This small molecule binds to this protein.
Small molecule (SMILES): Nc1ncnc2c1ncn2[C@@H]1O[C@H](COP(N)(=O)O)[C@@H](O)[C@H]1O

Sequence of chain 1.D:
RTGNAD

Binding-site contacts:
Ligand atom O3' contacts residue ASP146 of chain 1.B at 2.7 Å (salt-bridge).
Ligand atom O3' contacts residue GLY124 of chain 1.B at 3.5 Å (h-bond).
Ligand atom N1 contacts residue ILE194 of chain 1.B at 3.1 Å (h-bond).
Ligand atom O2' contacts residue ASN147 of chain 1.B at 2.8 Å (h-bond).
Ligand atom O2' contacts residue ASP146 of chain 1.B at 2.7 Å (salt-bridge).
Ligand atom O5' contacts residue POP1 of chain 1.L at 3.6 Å (h-bond).
Ligand atom PA contacts residue ASP7 of chain 1.D at 2.7 Å.
Ligand atom C2 contacts residue ASN147 of chain 1.B at 3.5 Å.
Ligand atom O1A contacts residue GLN158 of chain 1.B at 3.5 Å (h-bond).
Ligand atom C1' contacts residue ASP146 of chain 1.B at 3.4 Å.
Ligand atom O1A contacts residue GLY125 of chain 1.B at 2.9 Å (h-bond).
Ligand atom N6 contacts residue ILE194 of chain 1.B at 2.9 Å (h-bond).
Ligand atom C5' contacts residue ASP7 of chain 1.D at 3.6 Å.
Ligand atom N1 contacts residue ASN147 of chain 1.B at 3.6 Å (h-bond).
Ligand atom PA contacts residue MG1 of chain 1.K at 3.5 Å.
Ligand atom O5' contacts residue ASP7 of chain 1.D at 3.0 Å (salt-bridge).
Ligand atom C3' contacts residue ASP146 of chain 1.B at 3.5 Å.
Ligand atom O4' contacts residue GLY122 of chain 1.B at 3.6 Å.
Ligand atom O4' contacts residue SER212 of chain 1.B at 3.6 Å (h-bond).
Ligand atom N6 contacts residue HIS215 of chain 1.B at 2.8 Å (h-bond).
Ligand atom O2A contacts residue MG1 of chain 1.K at 2.1 Å.
Ligand atom O4' contacts residue ALA213 of chain 1.B at 3.5 Å.
Ligand atom O1A contacts residue ARG157 of chain 1.B at 2.9 Å (salt-bridge).
Ligand atom O2A contacts residue POP1 of chain 1.L at 2.7 Å (h-bond).
Ligand atom O5' contacts residue GLY124 of chain 1.B at 3.3 Å.
Ligand atom O1A contacts residue ASP7 of chain 1.D at 3.1 Å (salt-bridge).
Ligand atom N3 contacts residue ASN147 of chain 1.B at 3.6 Å (h-bond).
Ligand atom C5' contacts residue SER212 of chain 1.B at 3.5 Å.
Ligand atom C4' contacts residue SER212 of chain 1.B at 3.7 Å.
Ligand atom O1A contacts residue POP1 of chain 1.L at 3.2 Å (h-bond).
Ligand atom N3A contacts residue TYR239 of chain 1.B at 3.4 Å (h-bond).
Ligand atom C8 contacts residue ASP214 of chain 1.B at 3.4 Å.
Ligand atom N3A contacts residue ASP214 of chain 1.B at 3.1 Å (salt-bridge).
Ligand atom O2' contacts residue ASP148 of chain 1.B at 3.2 Å.
Ligand atom O3' contacts residue LYS170 of chain 1.B at 3.0 Å (salt-bridge).
Ligand atom N3A contacts residue ASP7 of chain 1.D at 1.4 Å.
Ligand atom C2 contacts residue LEU192 of chain 1.B at 3.3 Å (hydrophobic).
Ligand atom N7 contacts residue HIS215 of chain 1.B at 3.4 Å (h-bond).
Ligand atom PA contacts residue POP1 of chain 1.L at 3.3 Å.
Ligand atom N7 contacts residue ASP214 of chain 1.B at 3.6 Å.

Sequence of chain 1.B:
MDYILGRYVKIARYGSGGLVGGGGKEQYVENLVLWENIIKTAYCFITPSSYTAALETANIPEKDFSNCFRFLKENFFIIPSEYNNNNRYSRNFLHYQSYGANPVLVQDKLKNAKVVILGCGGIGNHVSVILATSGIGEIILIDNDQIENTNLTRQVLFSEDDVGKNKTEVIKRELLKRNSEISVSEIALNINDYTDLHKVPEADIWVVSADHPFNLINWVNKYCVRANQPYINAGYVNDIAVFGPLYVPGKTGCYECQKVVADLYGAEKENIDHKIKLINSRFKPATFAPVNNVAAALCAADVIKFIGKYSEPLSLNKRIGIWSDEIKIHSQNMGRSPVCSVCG